Binding-site contacts:
Ligand atom O5 contacts residue ASN488 of chain 1.B at 2.3 Å (h-bond).
Ligand atom C6 contacts residue PHE484 of chain 1.B at 4.5 Å (hydrophobic).
Ligand atom O6 contacts residue GLN487 of chain 1.B at 4.0 Å.
Ligand atom O7 contacts residue ALA205 of chain 1.B at 3.5 Å (h-bond).
Ligand atom N2 contacts residue ALA205 of chain 1.B at 4.1 Å.
Ligand atom C2 contacts residue ASN488 of chain 1.B at 2.4 Å.
Ligand atom C5 contacts residue ASN488 of chain 1.B at 3.6 Å.
Ligand atom O6 contacts residue PHE484 of chain 1.B at 3.4 Å.
Ligand atom C6 contacts residue GLN487 of chain 1.B at 3.3 Å.
Ligand atom O7 contacts residue ASN488 of chain 1.B at 3.9 Å.
Ligand atom C4 contacts residue ASN488 of chain 1.B at 4.1 Å.
Ligand atom C1 contacts residue ASN488 of chain 1.B at 1.4 Å.
Ligand atom C8 contacts residue ALA205 of chain 1.B at 3.4 Å (hydrophobic).
Ligand atom N2 contacts residue ASN488 of chain 1.B at 3.0 Å (h-bond).
Ligand atom C8 contacts residue LEU59 of chain 1.B at 4.1 Å (hydrophobic).
Ligand atom O6 contacts residue ASN488 of chain 1.B at 3.0 Å (h-bond).
Ligand atom C7 contacts residue ASN488 of chain 1.B at 3.7 Å.
Ligand atom C5 contacts residue GLN487 of chain 1.B at 4.4 Å.
Ligand atom C8 contacts residue MSE206 of chain 1.B at 4.2 Å.
Ligand atom C3 contacts residue ASN488 of chain 1.B at 3.8 Å.
Ligand atom O5 contacts residue GLN487 of chain 1.B at 4.2 Å.
Ligand atom C7 contacts residue ALA205 of chain 1.B at 3.4 Å (hydrophobic).
Ligand atom C6 contacts residue ASN488 of chain 1.B at 3.9 Å.

The small molecule below binds the protein below.
Small molecule (SMILES): CC(=O)N[C@@H]1[C@@H](O)[C@H](O)[C@@H](CO)O[C@H]1O

Sequence of chain 1.B:
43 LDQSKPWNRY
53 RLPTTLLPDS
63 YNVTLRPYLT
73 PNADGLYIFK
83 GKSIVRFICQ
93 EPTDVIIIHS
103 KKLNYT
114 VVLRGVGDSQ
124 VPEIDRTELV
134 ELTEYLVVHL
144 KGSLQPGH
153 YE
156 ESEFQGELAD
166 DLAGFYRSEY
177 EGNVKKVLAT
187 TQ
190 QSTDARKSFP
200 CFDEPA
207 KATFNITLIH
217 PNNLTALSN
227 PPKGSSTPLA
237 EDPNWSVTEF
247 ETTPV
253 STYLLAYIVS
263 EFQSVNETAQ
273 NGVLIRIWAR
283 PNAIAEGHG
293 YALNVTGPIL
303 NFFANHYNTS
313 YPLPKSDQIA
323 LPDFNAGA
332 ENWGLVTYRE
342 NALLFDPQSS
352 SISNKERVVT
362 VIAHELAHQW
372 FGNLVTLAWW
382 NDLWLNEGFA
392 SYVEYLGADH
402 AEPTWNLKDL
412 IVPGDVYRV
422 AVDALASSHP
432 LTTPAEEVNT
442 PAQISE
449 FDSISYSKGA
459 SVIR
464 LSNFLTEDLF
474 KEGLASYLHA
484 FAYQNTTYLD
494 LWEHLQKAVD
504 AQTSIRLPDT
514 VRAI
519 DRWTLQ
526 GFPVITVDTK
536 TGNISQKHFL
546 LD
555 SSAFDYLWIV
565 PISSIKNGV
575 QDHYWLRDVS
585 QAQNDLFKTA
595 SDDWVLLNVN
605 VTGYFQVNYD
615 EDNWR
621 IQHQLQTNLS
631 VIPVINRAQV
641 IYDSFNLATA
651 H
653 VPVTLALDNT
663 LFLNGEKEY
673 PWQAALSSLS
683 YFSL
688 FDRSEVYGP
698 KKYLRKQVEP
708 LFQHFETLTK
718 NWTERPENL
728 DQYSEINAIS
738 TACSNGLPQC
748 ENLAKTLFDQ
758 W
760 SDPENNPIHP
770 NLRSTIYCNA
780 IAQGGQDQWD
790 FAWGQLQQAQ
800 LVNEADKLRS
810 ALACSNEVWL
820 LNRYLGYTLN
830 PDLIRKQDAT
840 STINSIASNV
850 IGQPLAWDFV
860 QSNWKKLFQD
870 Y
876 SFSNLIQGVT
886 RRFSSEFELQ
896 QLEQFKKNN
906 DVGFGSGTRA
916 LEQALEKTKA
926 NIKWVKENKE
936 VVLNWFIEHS